Sequence of chain 1.A:
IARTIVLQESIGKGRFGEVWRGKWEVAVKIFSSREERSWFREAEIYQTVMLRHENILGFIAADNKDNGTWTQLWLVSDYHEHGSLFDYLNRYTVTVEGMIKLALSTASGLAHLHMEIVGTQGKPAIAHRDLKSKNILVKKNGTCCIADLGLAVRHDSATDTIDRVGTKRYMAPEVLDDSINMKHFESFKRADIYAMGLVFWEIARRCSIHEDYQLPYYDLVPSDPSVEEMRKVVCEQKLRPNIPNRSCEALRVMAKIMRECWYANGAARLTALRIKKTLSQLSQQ

Binding-site contacts:
Ligand atom C26 contacts residue GLY14 of chain 1.A at 3.9 Å.
Ligand atom C3 contacts residue SER80 of chain 1.A at 3.6 Å.
Ligand atom C4 contacts residue SER80 of chain 1.A at 3.3 Å.
Ligand atom C1 contacts residue TYR49 of chain 1.A at 3.6 Å (hydrophobic).
Ligand atom C14 contacts residue ILE11 of chain 1.A at 3.8 Å (hydrophobic).
Ligand atom C15 contacts residue HIS83 of chain 1.A at 4.0 Å.
Ligand atom C21 contacts residue LEU140 of chain 1.A at 3.7 Å (hydrophobic).
Ligand atom C6 contacts residue LYS32 of chain 1.A at 4.0 Å.
Ligand atom N7 contacts residue LYS32 of chain 1.A at 3.5 Å (salt-bridge).
Ligand atom C19 contacts residue HIS83 of chain 1.A at 3.6 Å.
Ligand atom C26 contacts residue LYS32 of chain 1.A at 3.6 Å.
Ligand atom C26 contacts residue ASP151 of chain 1.A at 3.3 Å.
Ligand atom C8 contacts residue LYS32 of chain 1.A at 3.9 Å.
Ligand atom N18 contacts residue HIS83 of chain 1.A at 2.7 Å (h-bond).
Ligand atom C5 contacts residue SER80 of chain 1.A at 3.9 Å.
Ligand atom N18 contacts residue TYR82 of chain 1.A at 3.4 Å.
Ligand atom C3 contacts residue LEU78 of chain 1.A at 3.6 Å (hydrophobic).
Ligand atom N16 contacts residue HIS83 of chain 1.A at 2.9 Å (h-bond).
Ligand atom C1 contacts residue LEU78 of chain 1.A at 3.9 Å (hydrophobic).
Ligand atom C1 contacts residue GLU45 of chain 1.A at 3.8 Å.
Ligand atom C24 contacts residue LYS137 of chain 1.A at 3.7 Å.
Ligand atom C23 contacts residue LYS137 of chain 1.A at 3.8 Å.
Ligand atom C4 contacts residue LYS32 of chain 1.A at 3.8 Å.
Ligand atom C4 contacts residue LEU78 of chain 1.A at 3.9 Å (hydrophobic).
Ligand atom C25 contacts residue GLY14 of chain 1.A at 3.7 Å.
Ligand atom C12 contacts residue LEU140 of chain 1.A at 3.9 Å (hydrophobic).
Ligand atom N28 contacts residue LYS32 of chain 1.A at 3.0 Å (salt-bridge).
Ligand atom C19 contacts residue ASP81 of chain 1.A at 3.7 Å.
Ligand atom C19 contacts residue ALA30 of chain 1.A at 3.7 Å (hydrophobic).
Ligand atom C4 contacts residue ALA30 of chain 1.A at 3.7 Å (hydrophobic).
Ligand atom C15 contacts residue ILE11 of chain 1.A at 3.9 Å (hydrophobic).
Ligand atom C10 contacts residue VAL19 of chain 1.A at 3.9 Å (hydrophobic).
Ligand atom C27 contacts residue LYS32 of chain 1.A at 3.7 Å.
Ligand atom C5 contacts residue LYS32 of chain 1.A at 3.9 Å.
Ligand atom C25 contacts residue ASP151 of chain 1.A at 3.4 Å.
Ligand atom C19 contacts residue LEU140 of chain 1.A at 3.8 Å (hydrophobic).
Ligand atom N16 contacts residue TYR82 of chain 1.A at 3.6 Å.
Ligand atom N9 contacts residue VAL19 of chain 1.A at 3.8 Å.
Ligand atom C14 contacts residue GLY86 of chain 1.A at 3.8 Å.
Ligand atom C20 contacts residue LEU140 of chain 1.A at 3.8 Å (hydrophobic).

The protein below binds the small molecule below.
Small molecule (SMILES): Cc1cccc(-c2nc(Nc3ccc4[nH]ncc4c3)c3ccccc3n2)n1